Sequence of chain 2.A:
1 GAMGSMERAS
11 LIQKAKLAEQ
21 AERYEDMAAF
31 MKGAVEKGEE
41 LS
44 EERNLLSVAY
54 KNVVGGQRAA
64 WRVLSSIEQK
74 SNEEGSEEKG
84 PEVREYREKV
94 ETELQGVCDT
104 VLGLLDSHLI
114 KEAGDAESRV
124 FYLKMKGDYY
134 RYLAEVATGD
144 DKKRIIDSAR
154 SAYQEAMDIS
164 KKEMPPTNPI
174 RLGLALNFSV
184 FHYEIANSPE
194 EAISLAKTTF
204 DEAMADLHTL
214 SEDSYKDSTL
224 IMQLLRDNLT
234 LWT

A protein and the small-molecule ligand that binds it are described below.
Small molecule (SMILES): C/C=C(\C)CC/C=C(\C)CCC=C(C)C

Binding-site contacts:
Ligand atom C3 contacts residue FSC1 of chain 2.C at 4.0 Å.
Ligand atom C3 contacts residue LEU227 of chain 2.A at 4.2 Å (hydrophobic).
Ligand atom C4 contacts residue FSC1 of chain 2.C at 3.6 Å.
Ligand atom C3 contacts residue CYS11 of chain 2.B at 3.5 Å (hydrophobic).
Ligand atom C5 contacts residue FSC1 of chain 2.C at 4.3 Å.
Ligand atom C1 contacts residue FSC1 of chain 2.C at 3.9 Å.
Ligand atom C2 contacts residue CYS11 of chain 2.B at 2.3 Å (hydrophobic).
Ligand atom C1 contacts residue CYS11 of chain 2.B at 1.8 Å (hydrophobic).
Ligand atom C4 contacts residue CYS11 of chain 2.B at 4.4 Å (hydrophobic).
Ligand atom C2 contacts residue FSC1 of chain 2.C at 4.0 Å.
Ligand atom C4 contacts residue LEU223 of chain 2.A at 3.6 Å (hydrophobic).
Ligand atom C1 contacts residue SEP10 of chain 2.B at 4.4 Å.
Ligand atom C4 contacts residue LEU227 of chain 2.A at 3.8 Å (hydrophobic).
Ligand atom C2 contacts residue SEP10 of chain 2.B at 4.2 Å.
Ligand atom C2 contacts residue LEU227 of chain 2.A at 4.2 Å (hydrophobic).
Ligand atom C6 contacts residue FSC1 of chain 2.C at 4.2 Å.
Ligand atom C1 contacts residue ILE224 of chain 2.A at 4.0 Å (hydrophobic).
Ligand atom C1 contacts residue LEU227 of chain 2.A at 3.8 Å (hydrophobic).

Sequence of chain 2.B:
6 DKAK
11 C